Binding-site contacts:
Ligand atom C6 contacts residue THR156 of chain 7.C at 3.8 Å.
Ligand atom C2 contacts residue ASN154 of chain 7.C at 2.4 Å.
Ligand atom C8 contacts residue GLY150 of chain 7.C at 3.7 Å.
Ligand atom O5 contacts residue ASN154 of chain 7.C at 2.3 Å (h-bond).
Ligand atom C4 contacts residue ASN154 of chain 7.C at 4.2 Å.
Ligand atom C5 contacts residue MET151 of chain 7.C at 3.8 Å (hydrophobic).
Ligand atom C1 contacts residue ASN154 of chain 7.C at 1.4 Å.
Ligand atom O6 contacts residue MET151 of chain 7.C at 4.4 Å.
Ligand atom O5 contacts residue ASN157 of chain 7.C at 4.2 Å.
Ligand atom O5 contacts residue MET151 of chain 7.C at 3.9 Å.
Ligand atom O5 contacts residue THR156 of chain 7.C at 4.1 Å.
Ligand atom C7 contacts residue GLY150 of chain 7.C at 3.1 Å.
Ligand atom N2 contacts residue GLY150 of chain 7.C at 3.5 Å (h-bond).
Ligand atom C1 contacts residue GLY150 of chain 7.C at 4.0 Å.
Ligand atom O7 contacts residue HIS148 of chain 7.C at 3.6 Å.
Ligand atom C5 contacts residue THR156 of chain 7.C at 3.8 Å.
Ligand atom O7 contacts residue GLY150 of chain 7.C at 2.9 Å (h-bond).
Ligand atom C1 contacts residue MET151 of chain 7.C at 4.2 Å (hydrophobic).
Ligand atom C2 contacts residue MET151 of chain 7.C at 4.3 Å (hydrophobic).
Ligand atom C6 contacts residue ASP161 of chain 7.C at 3.7 Å.
Ligand atom C5 contacts residue ASN154 of chain 7.C at 3.6 Å.
Ligand atom C7 contacts residue ASN154 of chain 7.C at 3.7 Å.
Ligand atom C8 contacts residue ASN157 of chain 7.C at 3.3 Å.
Ligand atom C6 contacts residue THR156 of chain 7.C at 3.9 Å.
Ligand atom N2 contacts residue ASN154 of chain 7.C at 2.9 Å (h-bond).
Ligand atom O7 contacts residue ASN154 of chain 7.C at 4.0 Å.
Ligand atom C5 contacts residue THR156 of chain 7.C at 4.1 Å.
Ligand atom O5 contacts residue THR156 of chain 7.C at 3.8 Å.
Ligand atom C2 contacts residue GLY150 of chain 7.C at 3.8 Å.
Ligand atom C6 contacts residue ASN157 of chain 7.C at 3.7 Å.
Ligand atom C8 contacts residue THR156 of chain 7.C at 4.2 Å.
Ligand atom C4 contacts residue MET151 of chain 7.C at 3.9 Å (hydrophobic).
Ligand atom C3 contacts residue MET151 of chain 7.C at 4.1 Å (hydrophobic).
Ligand atom C1 contacts residue THR156 of chain 7.C at 4.3 Å.
Ligand atom C3 contacts residue ASN154 of chain 7.C at 3.8 Å.

This small molecule binds to this protein.
Small molecule (SMILES): CC(=O)N[C@H]1[C@H](O[C@H]2[C@H](O)[C@@H](NC(C)=O)CO[C@@H]2CO[C@@H]2O[C@@H](C)[C@@H](O)[C@@H](O)[C@@H]2O)O[C@H](CO)[C@@H](O)[C@@H]1O

Sequence of chain 7.C:
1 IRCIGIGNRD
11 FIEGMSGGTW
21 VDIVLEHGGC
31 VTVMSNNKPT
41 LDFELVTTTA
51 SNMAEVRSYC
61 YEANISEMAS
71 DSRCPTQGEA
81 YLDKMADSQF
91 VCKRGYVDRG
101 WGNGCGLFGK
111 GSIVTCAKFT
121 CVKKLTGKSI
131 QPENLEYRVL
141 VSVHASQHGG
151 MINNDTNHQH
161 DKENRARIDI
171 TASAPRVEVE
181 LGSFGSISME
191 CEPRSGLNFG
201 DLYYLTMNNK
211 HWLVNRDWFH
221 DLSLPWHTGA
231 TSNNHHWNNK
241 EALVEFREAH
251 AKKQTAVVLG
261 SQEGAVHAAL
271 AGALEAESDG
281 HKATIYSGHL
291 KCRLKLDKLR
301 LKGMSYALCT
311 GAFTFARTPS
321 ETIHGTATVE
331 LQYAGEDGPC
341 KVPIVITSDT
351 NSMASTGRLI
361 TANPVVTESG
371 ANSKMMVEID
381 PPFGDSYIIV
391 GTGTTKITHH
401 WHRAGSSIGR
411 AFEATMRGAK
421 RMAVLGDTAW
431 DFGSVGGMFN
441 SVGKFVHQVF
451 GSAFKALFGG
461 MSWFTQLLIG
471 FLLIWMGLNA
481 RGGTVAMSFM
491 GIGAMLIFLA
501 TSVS